Sequence of chain 1.C:
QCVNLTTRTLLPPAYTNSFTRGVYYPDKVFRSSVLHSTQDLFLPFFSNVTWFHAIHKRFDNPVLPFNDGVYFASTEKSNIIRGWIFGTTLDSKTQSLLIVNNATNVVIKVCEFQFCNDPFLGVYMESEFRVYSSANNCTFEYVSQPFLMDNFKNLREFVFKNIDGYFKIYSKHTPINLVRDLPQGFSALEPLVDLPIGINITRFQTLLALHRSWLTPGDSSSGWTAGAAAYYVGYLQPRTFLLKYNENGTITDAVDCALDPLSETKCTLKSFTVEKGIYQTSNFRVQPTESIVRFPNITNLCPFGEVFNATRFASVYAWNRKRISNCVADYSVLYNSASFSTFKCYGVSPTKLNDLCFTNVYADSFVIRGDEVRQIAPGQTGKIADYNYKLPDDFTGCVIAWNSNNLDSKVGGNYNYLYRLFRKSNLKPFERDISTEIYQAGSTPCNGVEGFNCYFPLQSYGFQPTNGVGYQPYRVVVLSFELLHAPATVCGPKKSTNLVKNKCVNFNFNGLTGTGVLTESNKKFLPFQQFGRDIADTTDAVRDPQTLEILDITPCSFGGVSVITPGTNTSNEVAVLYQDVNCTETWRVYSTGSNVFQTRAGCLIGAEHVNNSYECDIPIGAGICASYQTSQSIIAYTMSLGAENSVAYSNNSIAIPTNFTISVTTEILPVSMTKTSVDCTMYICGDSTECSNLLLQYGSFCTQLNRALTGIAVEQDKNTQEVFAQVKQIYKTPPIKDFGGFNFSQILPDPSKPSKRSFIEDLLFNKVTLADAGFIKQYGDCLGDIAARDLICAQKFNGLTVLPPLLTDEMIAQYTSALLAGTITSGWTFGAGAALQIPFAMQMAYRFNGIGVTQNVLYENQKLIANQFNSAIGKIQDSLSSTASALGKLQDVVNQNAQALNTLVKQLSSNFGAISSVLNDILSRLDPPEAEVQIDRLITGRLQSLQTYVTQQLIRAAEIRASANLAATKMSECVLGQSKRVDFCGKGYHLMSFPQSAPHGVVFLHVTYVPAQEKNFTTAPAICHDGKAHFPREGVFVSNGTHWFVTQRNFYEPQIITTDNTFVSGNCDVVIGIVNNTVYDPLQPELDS

This small molecule binds to this protein.
Small molecule (SMILES): CC(=O)N[C@@H]1[C@@H](O)[C@H](O)[C@@H](CO)O[C@H]1O

Binding-site contacts:
Ligand atom O7 contacts residue TYR351 of chain 1.C at 3.2 Å (h-bond).
Ligand atom C5 contacts residue ASN165 of chain 1.A at 3.7 Å.
Ligand atom C7 contacts residue ASN165 of chain 1.A at 3.5 Å.
Ligand atom O6 contacts residue ASN164 of chain 1.A at 4.5 Å.
Ligand atom C2 contacts residue ASN165 of chain 1.A at 2.4 Å.
Ligand atom C4 contacts residue ASN165 of chain 1.A at 4.2 Å.
Ligand atom O5 contacts residue ASN164 of chain 1.A at 4.2 Å.
Ligand atom O5 contacts residue ASN165 of chain 1.A at 2.4 Å (h-bond).
Ligand atom O7 contacts residue ASN165 of chain 1.A at 4.3 Å.
Ligand atom C7 contacts residue TYR351 of chain 1.C at 4.2 Å (hydrophobic).
Ligand atom C8 contacts residue ASN165 of chain 1.A at 3.8 Å.
Ligand atom C6 contacts residue ASN164 of chain 1.A at 3.8 Å.
Ligand atom C3 contacts residue ASN165 of chain 1.A at 3.8 Å.
Ligand atom N2 contacts residue ASN165 of chain 1.A at 2.8 Å (h-bond).
Ligand atom C5 contacts residue ASN164 of chain 1.A at 4.5 Å.
Ligand atom C1 contacts residue ASN165 of chain 1.A at 1.4 Å.

Sequence of chain 1.A:
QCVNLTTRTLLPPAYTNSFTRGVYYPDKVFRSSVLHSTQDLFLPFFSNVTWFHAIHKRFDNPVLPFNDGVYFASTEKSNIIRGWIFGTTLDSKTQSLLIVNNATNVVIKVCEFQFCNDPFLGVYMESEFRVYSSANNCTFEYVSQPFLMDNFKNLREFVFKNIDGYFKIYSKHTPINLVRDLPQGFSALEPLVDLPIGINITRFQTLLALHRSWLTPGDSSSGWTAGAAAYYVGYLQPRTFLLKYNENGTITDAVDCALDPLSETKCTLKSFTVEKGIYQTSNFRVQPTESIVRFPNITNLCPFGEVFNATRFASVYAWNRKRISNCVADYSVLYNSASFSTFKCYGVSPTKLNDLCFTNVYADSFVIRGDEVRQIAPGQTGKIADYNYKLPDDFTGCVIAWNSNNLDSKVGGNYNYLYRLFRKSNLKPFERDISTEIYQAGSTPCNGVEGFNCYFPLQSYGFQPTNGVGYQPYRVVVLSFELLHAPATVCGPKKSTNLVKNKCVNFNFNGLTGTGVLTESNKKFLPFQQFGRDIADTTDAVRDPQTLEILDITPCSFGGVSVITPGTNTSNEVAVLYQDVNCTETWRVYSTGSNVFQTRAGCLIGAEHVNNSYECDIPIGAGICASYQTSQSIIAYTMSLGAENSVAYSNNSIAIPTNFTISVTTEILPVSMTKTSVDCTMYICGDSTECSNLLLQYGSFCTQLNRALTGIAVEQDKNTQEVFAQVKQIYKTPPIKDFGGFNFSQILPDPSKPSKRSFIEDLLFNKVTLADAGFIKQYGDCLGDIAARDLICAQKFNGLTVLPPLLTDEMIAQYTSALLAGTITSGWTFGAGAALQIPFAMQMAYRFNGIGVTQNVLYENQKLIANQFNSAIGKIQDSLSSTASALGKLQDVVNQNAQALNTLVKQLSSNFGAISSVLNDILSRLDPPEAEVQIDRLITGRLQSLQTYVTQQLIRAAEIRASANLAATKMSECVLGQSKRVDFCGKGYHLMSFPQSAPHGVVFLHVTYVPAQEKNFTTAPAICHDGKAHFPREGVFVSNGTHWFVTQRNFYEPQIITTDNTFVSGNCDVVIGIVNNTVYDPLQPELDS